Binding-site contacts:
Ligand atom O7 contacts residue GLN97 of chain 1.A at 2.9 Å (h-bond).
Ligand atom C1 contacts residue PHE92 of chain 1.A at 4.4 Å (hydrophobic).
Ligand atom C7 contacts residue ASN93 of chain 1.A at 3.3 Å.
Ligand atom C8 contacts residue PHE92 of chain 1.A at 4.3 Å (hydrophobic).
Ligand atom O5 contacts residue ASN93 of chain 1.A at 2.4 Å (h-bond).
Ligand atom C2 contacts residue THR90 of chain 1.A at 4.3 Å.
Ligand atom C2 contacts residue MET91 of chain 1.A at 3.9 Å (hydrophobic).
Ligand atom C8 contacts residue ASN93 of chain 1.A at 4.5 Å.
Ligand atom C7 contacts residue MET91 of chain 1.A at 3.5 Å (hydrophobic).
Ligand atom O3 contacts residue PHE88 of chain 1.A at 4.4 Å.
Ligand atom C1 contacts residue THR90 of chain 1.A at 3.8 Å.
Ligand atom C7 contacts residue GLN97 of chain 1.A at 3.2 Å.
Ligand atom N2 contacts residue PHE92 of chain 1.A at 4.4 Å.
Ligand atom C1 contacts residue ASN93 of chain 1.A at 1.4 Å.
Ligand atom C5 contacts residue ASN93 of chain 1.A at 3.7 Å.
Ligand atom N2 contacts residue ASN93 of chain 1.A at 2.9 Å (h-bond).
Ligand atom C2 contacts residue ASN93 of chain 1.A at 2.5 Å.
Ligand atom C6 contacts residue THR90 of chain 1.A at 4.4 Å.
Ligand atom C5 contacts residue THR90 of chain 1.A at 3.4 Å.
Ligand atom O4 contacts residue THR90 of chain 1.A at 4.2 Å.
Ligand atom C3 contacts residue THR90 of chain 1.A at 3.9 Å.
Ligand atom C4 contacts residue ASN93 of chain 1.A at 4.3 Å.
Ligand atom C3 contacts residue PHE88 of chain 1.A at 4.5 Å (hydrophobic).
Ligand atom O7 contacts residue ASN93 of chain 1.A at 3.2 Å (h-bond).
Ligand atom C1 contacts residue MET91 of chain 1.A at 4.4 Å (hydrophobic).
Ligand atom C6 contacts residue ASN93 of chain 1.A at 4.4 Å.
Ligand atom N2 contacts residue GLN97 of chain 1.A at 4.0 Å.
Ligand atom C3 contacts residue ASN93 of chain 1.A at 3.8 Å.
Ligand atom O5 contacts residue THR90 of chain 1.A at 4.0 Å.
Ligand atom C8 contacts residue GLN97 of chain 1.A at 3.1 Å.
Ligand atom C3 contacts residue MET91 of chain 1.A at 4.1 Å (hydrophobic).
Ligand atom C4 contacts residue THR90 of chain 1.A at 4.1 Å.
Ligand atom C8 contacts residue MET91 of chain 1.A at 3.1 Å (hydrophobic).
Ligand atom C8 contacts residue LEU103 of chain 1.A at 3.8 Å (hydrophobic).
Ligand atom O4 contacts residue PHE88 of chain 1.A at 3.9 Å.
Ligand atom N2 contacts residue MET91 of chain 1.A at 2.9 Å (h-bond).

Sequence of chain 1.A:
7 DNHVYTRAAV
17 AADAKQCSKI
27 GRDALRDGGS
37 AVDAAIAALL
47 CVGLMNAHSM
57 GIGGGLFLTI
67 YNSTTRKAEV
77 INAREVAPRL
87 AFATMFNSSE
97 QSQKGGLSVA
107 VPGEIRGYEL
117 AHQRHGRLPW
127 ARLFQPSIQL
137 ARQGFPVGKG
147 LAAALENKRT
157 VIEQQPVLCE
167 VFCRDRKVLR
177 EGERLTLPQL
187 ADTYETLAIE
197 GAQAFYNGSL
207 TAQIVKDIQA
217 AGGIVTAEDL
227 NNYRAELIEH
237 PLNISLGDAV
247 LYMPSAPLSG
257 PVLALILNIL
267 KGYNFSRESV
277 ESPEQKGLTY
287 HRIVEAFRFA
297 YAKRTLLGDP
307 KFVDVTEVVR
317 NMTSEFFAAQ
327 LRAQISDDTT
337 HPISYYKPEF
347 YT

A protein and the small-molecule ligand that binds it are described below.
Small molecule (SMILES): CC(=O)N[C@@H]1[C@@H](O)[C@H](O)[C@@H](CO)O[C@H]1O